Sequence of chain 1.I:
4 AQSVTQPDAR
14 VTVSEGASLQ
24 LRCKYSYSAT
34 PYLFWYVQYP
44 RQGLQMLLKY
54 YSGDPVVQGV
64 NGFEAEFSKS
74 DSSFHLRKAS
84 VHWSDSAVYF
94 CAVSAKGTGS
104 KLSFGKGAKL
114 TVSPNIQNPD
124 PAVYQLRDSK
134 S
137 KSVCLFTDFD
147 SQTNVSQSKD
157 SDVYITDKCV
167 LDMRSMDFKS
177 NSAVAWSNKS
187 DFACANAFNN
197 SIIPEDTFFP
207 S

Sequence of chain 1.K:
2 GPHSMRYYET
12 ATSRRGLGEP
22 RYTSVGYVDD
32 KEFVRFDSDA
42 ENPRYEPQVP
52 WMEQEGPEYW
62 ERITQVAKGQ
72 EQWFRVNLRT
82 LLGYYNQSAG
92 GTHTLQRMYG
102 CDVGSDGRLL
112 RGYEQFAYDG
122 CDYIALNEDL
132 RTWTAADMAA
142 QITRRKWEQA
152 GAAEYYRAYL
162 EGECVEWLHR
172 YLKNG

Sequence of chain 1.J:
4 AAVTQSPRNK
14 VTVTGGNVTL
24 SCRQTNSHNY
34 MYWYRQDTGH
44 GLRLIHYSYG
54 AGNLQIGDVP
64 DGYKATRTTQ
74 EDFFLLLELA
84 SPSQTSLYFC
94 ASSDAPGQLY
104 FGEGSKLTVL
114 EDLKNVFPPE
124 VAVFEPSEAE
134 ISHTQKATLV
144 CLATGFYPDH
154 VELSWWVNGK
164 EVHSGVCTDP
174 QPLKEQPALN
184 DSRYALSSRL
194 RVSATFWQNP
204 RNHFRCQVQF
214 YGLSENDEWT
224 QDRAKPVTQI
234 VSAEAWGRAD

The small molecule below binds the protein below.
Small molecule (SMILES): CC[C@H](C)[C@H](NC(=O)[C@H](CC(=O)O)NC(=O)[C@H](Cc1ccccc1)NC(=O)[C@H](CC1=CN=C2CC=CC=C12)NC(=O)[C@H](Cc1ccccc1)NC(=O)[C@@H]1CCCN1C(=O)[C@H](CO)NC(=O)[C@H](CC(C)C)NC(=O)[C@@H](N)Cc1ccccc1)C(=O)O

Binding-site contacts:
Ligand atom C contacts residue TRP74 of chain 1.K at 3.4 Å (hydrophobic).
Ligand atom CB contacts residue ASN78 of chain 1.K at 3.4 Å.
Ligand atom N contacts residue TYR100 of chain 1.K at 3.0 Å (h-bond).
Ligand atom C contacts residue TYR33 of chain 1.J at 3.4 Å (hydrophobic).
Ligand atom O contacts residue GLN71 of chain 1.K at 3.1 Å (h-bond).
Ligand atom CE2 contacts residue TYR157 of chain 1.K at 3.2 Å (hydrophobic).
Ligand atom OG contacts residue TYR160 of chain 1.K at 3.4 Å.
Ligand atom O contacts residue TRP148 of chain 1.K at 2.4 Å (h-bond).
Ligand atom N contacts residue ASN78 of chain 1.K at 3.1 Å (h-bond).
Ligand atom OD1 contacts residue ASN32 of chain 1.J at 2.8 Å (h-bond).
Ligand atom CB contacts residue GLN71 of chain 1.K at 3.4 Å.
Ligand atom O contacts residue TRP74 of chain 1.K at 2.9 Å (h-bond).
Ligand atom CB contacts residue TRP168 of chain 1.K at 3.3 Å (hydrophobic).
Ligand atom NE1 contacts residue GLY102 of chain 1.I at 3.4 Å.
Ligand atom C contacts residue TYR85 of chain 1.K at 3.1 Å (hydrophobic).
Ligand atom CG contacts residue GLY100 of chain 1.I at 3.2 Å.
Ligand atom O contacts residue TYR157 of chain 1.K at 2.8 Å (h-bond).
Ligand atom CZ contacts residue TRP148 of chain 1.K at 3.1 Å (hydrophobic).
Ligand atom CD2 contacts residue TYR157 of chain 1.K at 3.2 Å (hydrophobic).
Ligand atom O contacts residue THR144 of chain 1.K at 2.9 Å (h-bond).
Ligand atom CG contacts residue ASN32 of chain 1.J at 3.1 Å.
Ligand atom O contacts residue TYR100 of chain 1.K at 3.3 Å (h-bond).
Ligand atom OXT contacts residue TYR85 of chain 1.K at 3.1 Å (h-bond).
Ligand atom C contacts residue LYS147 of chain 1.K at 3.5 Å.
Ligand atom N contacts residue GLN71 of chain 1.K at 3.1 Å (h-bond).
Ligand atom OXT contacts residue LYS147 of chain 1.K at 2.6 Å (salt-bridge).
Ligand atom CD1 contacts residue TRP74 of chain 1.K at 3.4 Å (hydrophobic).
Ligand atom O contacts residue ARG98 of chain 1.K at 2.5 Å (salt-bridge).
Ligand atom CA contacts residue TYR157 of chain 1.K at 3.0 Å (hydrophobic).
Ligand atom O contacts residue TRP74 of chain 1.K at 3.1 Å (h-bond).
Ligand atom CG2 contacts residue THR144 of chain 1.K at 3.4 Å.
Ligand atom O contacts residue TYR33 of chain 1.J at 2.5 Å (h-bond).
Ligand atom O contacts residue TYR85 of chain 1.K at 2.3 Å (h-bond).
Ligand atom CA contacts residue GLN71 of chain 1.K at 3.2 Å.
Ligand atom CE1 contacts residue TYR8 of chain 1.K at 3.4 Å (hydrophobic).
Ligand atom CE1 contacts residue TRP148 of chain 1.K at 3.3 Å (hydrophobic).
Ligand atom OD2 contacts residue ASP97 of chain 1.J at 3.2 Å.
Ligand atom CG2 contacts residue THR81 of chain 1.K at 3.2 Å.
Ligand atom OD2 contacts residue ASN32 of chain 1.J at 3.3 Å (h-bond).
Ligand atom CZ2 contacts residue GLY100 of chain 1.I at 3.2 Å.